Binding-site contacts:
Ligand atom O2 contacts residue LEU106 of chain 1.A at 3.8 Å.
Ligand atom OP1 contacts residue ASN110 of chain 1.A at 4.2 Å.
Ligand atom OP2 contacts residue HIS101 of chain 1.A at 4.1 Å.
Ligand atom OP2 contacts residue LEU106 of chain 1.A at 3.9 Å.
Ligand atom P contacts residue PRO105 of chain 1.A at 3.8 Å.
Ligand atom OP3 contacts residue ARG50 of chain 1.A at 2.4 Å (salt-bridge).
Ligand atom O4' contacts residue ASN56 of chain 1.A at 3.0 Å (h-bond).
Ligand atom OP2 contacts residue ALA33 of chain 1.A at 4.3 Å.
Ligand atom N3 contacts residue LEU106 of chain 1.A at 4.3 Å.
Ligand atom P contacts residue ARG102 of chain 1.A at 3.7 Å.
Ligand atom OP1 contacts residue ARG102 of chain 1.A at 2.9 Å (salt-bridge).
Ligand atom OP2 contacts residue ARG50 of chain 1.A at 3.8 Å.
Ligand atom N1 contacts residue SER55 of chain 1.A at 4.1 Å.
Ligand atom O5' contacts residue ASN56 of chain 1.A at 3.5 Å (h-bond).
Ligand atom C4' contacts residue ARG52 of chain 1.A at 3.6 Å.
Ligand atom C3' contacts residue PRO105 of chain 1.A at 4.0 Å (hydrophobic).
Ligand atom OP3 contacts residue ARG52 of chain 1.A at 2.9 Å (salt-bridge).
Ligand atom OP2 contacts residue PRO105 of chain 1.A at 3.2 Å.
Ligand atom OP3 contacts residue ASN56 of chain 1.A at 4.3 Å.
Ligand atom N3 contacts residue SER55 of chain 1.A at 3.8 Å.
Ligand atom C7 contacts residue ALA104 of chain 1.A at 4.0 Å (hydrophobic).
Ligand atom P contacts residue ARG52 of chain 1.A at 3.7 Å.
Ligand atom C5' contacts residue ARG52 of chain 1.A at 3.6 Å.
Ligand atom OP2 contacts residue ARG102 of chain 1.A at 3.0 Å (salt-bridge).
Ligand atom C2 contacts residue LEU106 of chain 1.A at 4.0 Å (hydrophobic).
Ligand atom O3' contacts residue PRO105 of chain 1.A at 3.8 Å.
Ligand atom O2 contacts residue SER55 of chain 1.A at 3.1 Å (h-bond).
Ligand atom O5' contacts residue ARG52 of chain 1.A at 2.9 Å (salt-bridge).
Ligand atom C1' contacts residue ASN56 of chain 1.A at 3.8 Å.
Ligand atom C5' contacts residue PRO105 of chain 1.A at 3.7 Å (hydrophobic).
Ligand atom C5' contacts residue LEU106 of chain 1.A at 4.0 Å (hydrophobic).
Ligand atom OP1 contacts residue PRO105 of chain 1.A at 4.1 Å.
Ligand atom OP1 contacts residue ARG50 of chain 1.A at 2.9 Å (salt-bridge).
Ligand atom C2 contacts residue SER55 of chain 1.A at 3.4 Å.
Ligand atom O4' contacts residue LEU106 of chain 1.A at 4.3 Å.
Ligand atom OP1 contacts residue ARG52 of chain 1.A at 3.9 Å.
Ligand atom C4' contacts residue ASN56 of chain 1.A at 3.9 Å.
Ligand atom OP3 contacts residue ALA33 of chain 1.A at 3.9 Å.
Ligand atom O4' contacts residue ARG52 of chain 1.A at 4.0 Å.
Ligand atom P contacts residue ARG50 of chain 1.A at 3.1 Å.

Sequence of chain 1.A:
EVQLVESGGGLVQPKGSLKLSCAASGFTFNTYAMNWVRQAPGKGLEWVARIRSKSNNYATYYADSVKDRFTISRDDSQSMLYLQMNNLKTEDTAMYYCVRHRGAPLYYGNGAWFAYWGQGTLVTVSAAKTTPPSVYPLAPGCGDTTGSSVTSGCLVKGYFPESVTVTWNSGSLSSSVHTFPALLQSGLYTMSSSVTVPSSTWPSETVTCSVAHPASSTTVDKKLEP

The protein below binds the small molecule below.
Small molecule (SMILES): Cc1cn([C@H]2C[C@H](OP(=O)(O)O)[C@@H](CO[P](=O)(O)O[C@H]3C[C@H](n4cc(C)c(=O)[nH]c4=O)O[C@@H]3CO[P](=O)(O)O[C@H]3C[C@H](n4cc(C)c(=O)[nH]c4=O)O[C@@H]3COP(=O)(O)O)O2)c(=O)[nH]c1=O